Sequence of chain 1.A:
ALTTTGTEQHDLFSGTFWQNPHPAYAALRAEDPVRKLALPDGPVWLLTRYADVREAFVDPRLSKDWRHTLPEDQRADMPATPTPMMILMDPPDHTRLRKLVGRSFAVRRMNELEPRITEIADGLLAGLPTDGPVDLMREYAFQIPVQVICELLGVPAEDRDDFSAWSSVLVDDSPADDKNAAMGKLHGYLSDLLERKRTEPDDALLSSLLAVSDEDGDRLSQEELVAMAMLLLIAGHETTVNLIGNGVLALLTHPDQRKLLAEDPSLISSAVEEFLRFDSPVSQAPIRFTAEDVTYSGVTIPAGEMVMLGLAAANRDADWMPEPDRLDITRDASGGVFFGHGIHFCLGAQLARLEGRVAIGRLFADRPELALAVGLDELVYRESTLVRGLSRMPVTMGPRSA

This small molecule binds to this protein.
Small molecule (SMILES): C=C1CC[C@H](O)CC1=CC=C1CCC[C@]2(C)[C@@H]([C@H](C)CCCC(C)C)CC[C@@H]12

Binding-site contacts:
Ligand atom O contacts residue TRP67 of chain 1.A at 4.4 Å.
Ligand atom C24 contacts residue THR240 of chain 1.A at 4.5 Å.
Ligand atom C27 contacts residue ILE88 of chain 1.A at 4.5 Å (hydrophobic).
Ligand atom C26 contacts residue HEM1 of chain 1.B at 3.6 Å.
Ligand atom C25 contacts residue HEM1 of chain 1.B at 4.2 Å.
Ligand atom C1 contacts residue PHE290 of chain 1.A at 4.2 Å (hydrophobic).
Ligand atom C26 contacts residue THR240 of chain 1.A at 4.0 Å.
Ligand atom C22 contacts residue LEU232 of chain 1.A at 4.2 Å (hydrophobic).
Ligand atom C27 contacts residue PRO287 of chain 1.A at 4.2 Å (hydrophobic).
Ligand atom C21 contacts residue ILE235 of chain 1.A at 3.7 Å (hydrophobic).
Ligand atom C19 contacts residue ILE288 of chain 1.A at 3.7 Å (hydrophobic).
Ligand atom C15 contacts residue PRO287 of chain 1.A at 4.1 Å (hydrophobic).
Ligand atom C18 contacts residue LEU171 of chain 1.A at 3.8 Å (hydrophobic).
Ligand atom C2 contacts residue PHE290 of chain 1.A at 4.4 Å (hydrophobic).
Ligand atom C15 contacts residue LEU387 of chain 1.A at 4.2 Å (hydrophobic).
Ligand atom C21 contacts residue LEU232 of chain 1.A at 4.1 Å (hydrophobic).
Ligand atom C12 contacts residue MET86 of chain 1.A at 4.1 Å (hydrophobic).
Ligand atom C26 contacts residue ALA236 of chain 1.A at 3.5 Å (hydrophobic).
Ligand atom C23 contacts residue ILE235 of chain 1.A at 4.2 Å (hydrophobic).
Ligand atom C24 contacts residue LEU387 of chain 1.A at 4.4 Å (hydrophobic).
Ligand atom C25 contacts residue ILE88 of chain 1.A at 4.1 Å (hydrophobic).
Ligand atom C20 contacts residue ILE235 of chain 1.A at 4.2 Å (hydrophobic).
Ligand atom C18 contacts residue LEU387 of chain 1.A at 4.4 Å (hydrophobic).
Ligand atom C27 contacts residue VAL283 of chain 1.A at 4.1 Å (hydrophobic).
Ligand atom C1 contacts residue ILE288 of chain 1.A at 4.3 Å (hydrophobic).
Ligand atom C19 contacts residue LEU89 of chain 1.A at 4.1 Å (hydrophobic).
Ligand atom C6 contacts residue ILE288 of chain 1.A at 4.0 Å (hydrophobic).
Ligand atom C22 contacts residue ILE88 of chain 1.A at 4.5 Å (hydrophobic).
Ligand atom C16 contacts residue LEU387 of chain 1.A at 3.9 Å (hydrophobic).
Ligand atom C21 contacts residue MET86 of chain 1.A at 4.2 Å (hydrophobic).
Ligand atom C27 contacts residue HEM1 of chain 1.B at 3.6 Å.
Ligand atom C16 contacts residue PRO287 of chain 1.A at 3.8 Å (hydrophobic).